The protein below binds the small molecule below.
Small molecule (SMILES): CC(C)[C@@H]1NC(=O)[C@H](Cc2ccccc2)NC(=O)[C@@H](Cc2ccc(O)cc2)NC(=O)CSC[C@@H](C(=O)NCC(=O)O)NC(=O)[C@H](CCCN=C(N)N)NC(=O)[C@H](Cc2ccccc2)NC(=O)[C@H]([C@@H](C)O)NC(=O)[C@H](CCCN=C(N)N)NC(=O)[C@H](Cc2ccccc2)NC(=O)[C@H](CC(N)=O)NC(=O)[C@H](CCCN=C(N)N)NC(=O)[C@H](Cc2ccccc2)NC(=O)[C@H](CC(N)=O)NC1=O

Binding-site contacts:
Ligand atom CE2 contacts residue HIS95 of chain 1.B at 3.4 Å.
Ligand atom CE2 contacts residue GLN99 of chain 1.B at 3.4 Å.
Ligand atom CE2 contacts residue MET72 of chain 1.B at 3.6 Å (hydrophobic).
Ligand atom CE2 contacts residue TYR96 of chain 1.B at 3.5 Å (hydrophobic).
Ligand atom NE contacts residue GLU62 of chain 1.B at 3.3 Å (salt-bridge).
Ligand atom CA contacts residue MET72 of chain 1.B at 3.7 Å (hydrophobic).
Ligand atom O contacts residue GLY60 of chain 1.B at 3.4 Å.
Ligand atom CZ contacts residue TYR96 of chain 1.B at 3.5 Å (hydrophobic).
Ligand atom CZ contacts residue GLU62 of chain 1.B at 3.6 Å.
Ligand atom O contacts residue VAL103 of chain 1.B at 3.6 Å.
Ligand atom ND2 contacts residue ASP69 of chain 1.B at 2.9 Å (salt-bridge).
Ligand atom CD1 contacts residue HIS95 of chain 1.B at 3.5 Å.
Ligand atom CE1 contacts residue TYR96 of chain 1.B at 3.7 Å (hydrophobic).
Ligand atom O contacts residue MET72 of chain 1.B at 3.7 Å.
Ligand atom C contacts residue GLY60 of chain 1.B at 3.5 Å.
Ligand atom CD contacts residue GLU62 of chain 1.B at 3.4 Å.
Ligand atom CD contacts residue ASP69 of chain 1.B at 3.6 Å.
Ligand atom O contacts residue GLN99 of chain 1.B at 2.8 Å (h-bond).
Ligand atom C contacts residue VAL103 of chain 1.B at 3.6 Å (hydrophobic).
Ligand atom CE1 contacts residue ASP92 of chain 1.B at 3.4 Å.
Ligand atom CB contacts residue MET72 of chain 1.B at 3.5 Å (hydrophobic).
Ligand atom OG1 contacts residue GLY60 of chain 1.B at 3.5 Å (h-bond).
Ligand atom CD2 contacts residue GLN99 of chain 1.B at 3.6 Å.
Ligand atom CE2 contacts residue VAL9 of chain 1.B at 3.7 Å (hydrophobic).
Ligand atom OH contacts residue ASP92 of chain 1.B at 2.7 Å (salt-bridge).
Ligand atom CB contacts residue ASP69 of chain 1.B at 3.6 Å.
Ligand atom NH1 contacts residue ASP69 of chain 1.B at 2.8 Å (salt-bridge).
Ligand atom CD1 contacts residue ARG102 of chain 1.B at 3.7 Å.
Ligand atom CZ contacts residue ASP92 of chain 1.B at 3.5 Å.
Ligand atom N contacts residue GLY60 of chain 1.B at 2.8 Å (h-bond).
Ligand atom OH contacts residue TYR96 of chain 1.B at 3.6 Å.
Ligand atom CD2 contacts residue MET72 of chain 1.B at 3.7 Å (hydrophobic).
Ligand atom CA contacts residue GLY60 of chain 1.B at 3.2 Å.
Ligand atom CD1 contacts residue GLN99 of chain 1.B at 3.7 Å.
Ligand atom O contacts residue VAL103 of chain 1.B at 3.7 Å.
Ligand atom CE1 contacts residue GLN99 of chain 1.B at 3.5 Å.
Ligand atom CZ contacts residue ARG102 of chain 1.B at 3.6 Å.
Ligand atom CE1 contacts residue ARG102 of chain 1.B at 3.4 Å.
Ligand atom O contacts residue ALA59 of chain 1.B at 3.6 Å (h-bond).
Ligand atom CG contacts residue GLN99 of chain 1.B at 3.7 Å.

Sequence of chain 1.B:
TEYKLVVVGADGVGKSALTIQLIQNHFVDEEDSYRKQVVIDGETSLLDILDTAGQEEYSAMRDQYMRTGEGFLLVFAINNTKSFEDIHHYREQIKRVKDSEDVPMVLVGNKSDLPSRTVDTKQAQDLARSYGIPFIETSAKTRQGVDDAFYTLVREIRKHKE